Sequence of chain 1.A:
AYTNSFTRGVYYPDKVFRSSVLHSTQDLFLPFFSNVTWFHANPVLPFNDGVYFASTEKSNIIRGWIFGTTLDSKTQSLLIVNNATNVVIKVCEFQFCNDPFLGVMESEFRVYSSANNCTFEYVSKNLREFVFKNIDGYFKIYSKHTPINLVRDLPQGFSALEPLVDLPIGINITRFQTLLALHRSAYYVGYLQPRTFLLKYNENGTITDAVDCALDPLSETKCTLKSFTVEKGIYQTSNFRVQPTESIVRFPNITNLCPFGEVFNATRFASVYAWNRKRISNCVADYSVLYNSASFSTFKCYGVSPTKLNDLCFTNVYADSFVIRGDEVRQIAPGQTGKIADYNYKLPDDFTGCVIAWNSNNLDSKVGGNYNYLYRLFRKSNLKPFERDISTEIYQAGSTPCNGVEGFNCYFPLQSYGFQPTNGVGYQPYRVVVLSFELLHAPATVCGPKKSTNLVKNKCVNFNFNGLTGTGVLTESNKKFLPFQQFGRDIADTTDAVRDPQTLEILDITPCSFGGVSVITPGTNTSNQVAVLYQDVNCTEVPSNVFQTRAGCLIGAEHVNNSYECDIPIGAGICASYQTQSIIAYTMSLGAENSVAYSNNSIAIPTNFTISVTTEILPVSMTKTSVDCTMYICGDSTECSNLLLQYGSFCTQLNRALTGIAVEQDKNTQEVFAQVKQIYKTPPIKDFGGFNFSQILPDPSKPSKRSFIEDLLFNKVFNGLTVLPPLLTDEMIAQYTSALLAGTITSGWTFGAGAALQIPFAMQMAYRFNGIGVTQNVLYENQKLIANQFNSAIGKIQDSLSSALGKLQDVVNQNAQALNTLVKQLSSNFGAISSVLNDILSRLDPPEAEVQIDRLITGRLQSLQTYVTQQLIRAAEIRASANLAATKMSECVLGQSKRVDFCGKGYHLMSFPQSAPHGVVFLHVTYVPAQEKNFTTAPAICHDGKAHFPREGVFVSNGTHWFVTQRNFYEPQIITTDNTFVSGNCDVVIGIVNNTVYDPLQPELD

Binding-site contacts:
Ligand atom C4 contacts residue ASN165 of chain 1.A at 4.3 Å.
Ligand atom C7 contacts residue ASN165 of chain 1.A at 3.9 Å.
Ligand atom C5 contacts residue ASN165 of chain 1.A at 3.7 Å.
Ligand atom C3 contacts residue ASN165 of chain 1.A at 3.8 Å.
Ligand atom O5 contacts residue GLU132 of chain 1.A at 4.0 Å.
Ligand atom O6 contacts residue ASN165 of chain 1.A at 3.8 Å.
Ligand atom C1 contacts residue ASN165 of chain 1.A at 1.4 Å.
Ligand atom O6 contacts residue ASN164 of chain 1.A at 4.3 Å.
Ligand atom C1 contacts residue GLU132 of chain 1.A at 3.6 Å.
Ligand atom O5 contacts residue ASN165 of chain 1.A at 2.4 Å (h-bond).
Ligand atom N2 contacts residue ASN165 of chain 1.A at 2.9 Å (h-bond).
Ligand atom C6 contacts residue ASN165 of chain 1.A at 4.4 Å.
Ligand atom C2 contacts residue ASN165 of chain 1.A at 2.5 Å.

A small-molecule ligand and the protein it binds are described below.
Small molecule (SMILES): CC(=O)N[C@@H]1[C@@H](O)[C@H](O)[C@@H](CO)O[C@H]1O